Sequence of chain 34.C:
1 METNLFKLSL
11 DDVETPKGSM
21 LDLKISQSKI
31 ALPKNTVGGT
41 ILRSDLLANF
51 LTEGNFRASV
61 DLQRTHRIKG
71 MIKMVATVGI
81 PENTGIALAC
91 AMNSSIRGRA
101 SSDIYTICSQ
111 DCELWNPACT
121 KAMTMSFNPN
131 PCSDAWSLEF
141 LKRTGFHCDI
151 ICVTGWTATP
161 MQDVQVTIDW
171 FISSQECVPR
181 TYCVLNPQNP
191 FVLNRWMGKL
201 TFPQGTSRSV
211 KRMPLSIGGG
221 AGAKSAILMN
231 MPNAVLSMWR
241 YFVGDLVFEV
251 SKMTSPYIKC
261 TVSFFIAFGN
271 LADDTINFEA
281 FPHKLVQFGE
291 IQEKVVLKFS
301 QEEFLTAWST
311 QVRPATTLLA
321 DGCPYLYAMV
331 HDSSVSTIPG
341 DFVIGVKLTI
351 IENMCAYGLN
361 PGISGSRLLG

Sequence of chain 48.C:
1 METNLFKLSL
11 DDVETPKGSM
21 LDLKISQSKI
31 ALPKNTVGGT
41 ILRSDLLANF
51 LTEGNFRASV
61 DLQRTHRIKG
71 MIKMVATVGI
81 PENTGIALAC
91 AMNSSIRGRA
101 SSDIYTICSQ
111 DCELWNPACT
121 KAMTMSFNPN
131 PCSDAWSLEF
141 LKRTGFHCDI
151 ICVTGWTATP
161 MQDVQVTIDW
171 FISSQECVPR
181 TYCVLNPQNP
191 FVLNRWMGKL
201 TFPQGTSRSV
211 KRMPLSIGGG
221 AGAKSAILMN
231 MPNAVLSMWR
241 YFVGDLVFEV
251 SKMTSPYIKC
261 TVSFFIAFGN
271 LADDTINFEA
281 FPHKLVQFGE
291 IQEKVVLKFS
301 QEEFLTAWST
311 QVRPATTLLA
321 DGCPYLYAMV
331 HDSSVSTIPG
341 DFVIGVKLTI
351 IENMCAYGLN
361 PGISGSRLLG

Binding-site contacts:
Ligand atom N3 contacts residue VAL192 of chain 34.C at 3.4 Å.
Ligand atom N6 contacts residue THR349 of chain 34.C at 3.9 Å.
Ligand atom O2' contacts residue MET1 of chain 48.C at 3.2 Å (h-bond).
Ligand atom OP2 contacts residue LYS7 of chain 48.C at 2.6 Å (salt-bridge).
Ligand atom C5' contacts residue GLU2 of chain 48.C at 3.2 Å.
Ligand atom O4' contacts residue PRO190 of chain 34.C at 3.2 Å.
Ligand atom OP1 contacts residue LYS7 of chain 48.C at 3.4 Å (salt-bridge).
Ligand atom C4 contacts residue VAL192 of chain 34.C at 3.9 Å (hydrophobic).
Ligand atom C5' contacts residue THR124 of chain 34.C at 3.5 Å.
Ligand atom P contacts residue LYS7 of chain 48.C at 3.2 Å.
Ligand atom N6 contacts residue ILE350 of chain 34.C at 4.0 Å.
Ligand atom OP1 contacts residue SER126 of chain 34.C at 2.8 Å (h-bond).
Ligand atom C4' contacts residue MET1 of chain 48.C at 3.9 Å (hydrophobic).
Ligand atom N7 contacts residue ILE350 of chain 34.C at 3.8 Å.
Ligand atom OP1 contacts residue THR3 of chain 48.C at 2.9 Å (h-bond).
Ligand atom N3 contacts residue ARG180 of chain 34.C at 4.0 Å.
Ligand atom O2' contacts residue SER126 of chain 34.C at 3.6 Å (h-bond).
Ligand atom C1' contacts residue ARG180 of chain 34.C at 3.7 Å.
Ligand atom O2' contacts residue ARG180 of chain 34.C at 3.9 Å.
Ligand atom C2 contacts residue ARG180 of chain 34.C at 3.6 Å.
Ligand atom O2' contacts residue MET125 of chain 34.C at 3.6 Å.
Ligand atom C4' contacts residue SER126 of chain 34.C at 3.4 Å.
Ligand atom OP1 contacts residue THR124 of chain 34.C at 4.0 Å.
Ligand atom O3' contacts residue GLU2 of chain 48.C at 3.6 Å.
Ligand atom OP1 contacts residue THR124 of chain 34.C at 3.8 Å.
Ligand atom O5' contacts residue LYS7 of chain 48.C at 3.4 Å (salt-bridge).
Ligand atom P contacts residue THR3 of chain 48.C at 3.9 Å.
Ligand atom C5 contacts residue ILE350 of chain 34.C at 3.6 Å (hydrophobic).
Ligand atom C1' contacts residue PRO190 of chain 34.C at 3.9 Å (hydrophobic).
Ligand atom O4' contacts residue MET1 of chain 48.C at 3.7 Å.
Ligand atom P contacts residue SER126 of chain 34.C at 3.7 Å.
Ligand atom C4' contacts residue THR124 of chain 34.C at 3.6 Å.
Ligand atom C5' contacts residue SER126 of chain 34.C at 3.9 Å.
Ligand atom C6 contacts residue ILE350 of chain 34.C at 3.8 Å (hydrophobic).
Ligand atom C4' contacts residue GLU2 of chain 48.C at 3.5 Å.
Ligand atom O3' contacts residue SER126 of chain 34.C at 3.3 Å.
Ligand atom O3' contacts residue THR3 of chain 48.C at 3.8 Å.
Ligand atom O4' contacts residue ARG180 of chain 34.C at 4.0 Å.
Ligand atom C2 contacts residue VAL192 of chain 34.C at 3.7 Å (hydrophobic).
Ligand atom OP1 contacts residue ASN4 of chain 48.C at 3.5 Å.

This small molecule binds to this protein.
Small molecule (SMILES): Nc1ccn([C@@H]2O[C@H](CO[P](=O)(O)O[C@H]3[C@@H](O)[C@H](n4ccc(=O)[nH]c4=O)O[C@@H]3CO[P](=O)(O)O[C@H]3[C@@H](O)[C@H](n4ccc(N)nc4=O)O[C@@H]3CO[P](=O)(O)O[C@H]3[C@@H](O)[C@H](n4ccc(=O)[nH]c4=O)O[C@@H]3CO[P](=O)(O)O[C@H]3[C@@H](O)[C@H](n4cnc5c(=O)nc(N)[nH]c54)O[C@@H]3CO[P](=O)(O)O[C@H]3[C@@H](O)[C@H](n4cnc5c(N)ncnc54)O[C@@H]3CO)[C@@H](O)[C@H]2O)c(=O)n1